This protein binds this small molecule.
Small molecule (SMILES): CC(=O)N[C@H]1[C@H](O[C@H]2[C@H](O)[C@@H](NC(C)=O)CO[C@@H]2CO)O[C@H](CO)[C@@H](O[C@@H]2O[C@H](CO)[C@@H](O)[C@H](O[C@H]3O[C@H](CO)[C@@H](O)[C@H](O)[C@@H]3O)[C@@H]2O)[C@@H]1O

Binding-site contacts:
Ligand atom C7 contacts residue SER591 of chain 1.A at 4.0 Å.
Ligand atom C8 contacts residue SER588 of chain 1.A at 3.6 Å.
Ligand atom O2 contacts residue GLU233 of chain 2.A at 2.5 Å (salt-bridge).
Ligand atom C2 contacts residue GLU233 of chain 2.A at 3.3 Å.
Ligand atom C2 contacts residue ARG311 of chain 2.A at 3.7 Å.
Ligand atom O3 contacts residue ARG311 of chain 2.A at 3.0 Å (salt-bridge).
Ligand atom O2 contacts residue ARG311 of chain 2.A at 3.4 Å (salt-bridge).
Ligand atom O4 contacts residue GLU233 of chain 2.A at 3.4 Å (salt-bridge).
Ligand atom C1 contacts residue SER591 of chain 1.A at 3.7 Å.
Ligand atom C8 contacts residue ALA592 of chain 1.A at 3.8 Å (hydrophobic).
Ligand atom C8 contacts residue TYR234 of chain 2.A at 3.8 Å (hydrophobic).
Ligand atom C2 contacts residue GLN697 of chain 1.A at 3.8 Å.
Ligand atom O2 contacts residue HIS69 of chain 2.A at 2.9 Å (h-bond).
Ligand atom O4 contacts residue ARG311 of chain 2.A at 4.1 Å.
Ligand atom C5 contacts residue GLU233 of chain 2.A at 3.9 Å.
Ligand atom N2 contacts residue GLN697 of chain 1.A at 3.6 Å.
Ligand atom C1 contacts residue ASN595 of chain 1.A at 1.4 Å.
Ligand atom C8 contacts residue SER591 of chain 1.A at 4.0 Å.
Ligand atom C1 contacts residue GLN697 of chain 1.A at 3.8 Å.
Ligand atom O3 contacts residue GLU233 of chain 2.A at 3.6 Å.
Ligand atom C3 contacts residue ARG311 of chain 2.A at 3.8 Å.
Ligand atom N2 contacts residue SER591 of chain 1.A at 3.0 Å (h-bond).
Ligand atom O5 contacts residue ASN595 of chain 1.A at 2.3 Å (h-bond).
Ligand atom O5 contacts residue HIS69 of chain 2.A at 3.5 Å.
Ligand atom N2 contacts residue ASN595 of chain 1.A at 3.0 Å (h-bond).
Ligand atom C4 contacts residue GLU233 of chain 2.A at 3.9 Å.
Ligand atom C2 contacts residue SER591 of chain 1.A at 3.8 Å.
Ligand atom C3 contacts residue ASN595 of chain 1.A at 3.8 Å.
Ligand atom C7 contacts residue GLN697 of chain 1.A at 3.4 Å.
Ligand atom C5 contacts residue ASN595 of chain 1.A at 3.6 Å.
Ligand atom C2 contacts residue ASN595 of chain 1.A at 2.5 Å.
Ligand atom C8 contacts residue GLN697 of chain 1.A at 4.0 Å.
Ligand atom O6 contacts residue GLU233 of chain 2.A at 3.3 Å.
Ligand atom C7 contacts residue ASN595 of chain 1.A at 3.8 Å.
Ligand atom C1 contacts residue ARG311 of chain 2.A at 3.9 Å.
Ligand atom C3 contacts residue ARG311 of chain 2.A at 3.8 Å.
Ligand atom C6 contacts residue GLU233 of chain 2.A at 4.1 Å.
Ligand atom C3 contacts residue GLU233 of chain 2.A at 3.8 Å.
Ligand atom C4 contacts residue ARG311 of chain 2.A at 3.7 Å.
Ligand atom O7 contacts residue GLN697 of chain 1.A at 3.4 Å (h-bond).

Sequence of chain 2.A:
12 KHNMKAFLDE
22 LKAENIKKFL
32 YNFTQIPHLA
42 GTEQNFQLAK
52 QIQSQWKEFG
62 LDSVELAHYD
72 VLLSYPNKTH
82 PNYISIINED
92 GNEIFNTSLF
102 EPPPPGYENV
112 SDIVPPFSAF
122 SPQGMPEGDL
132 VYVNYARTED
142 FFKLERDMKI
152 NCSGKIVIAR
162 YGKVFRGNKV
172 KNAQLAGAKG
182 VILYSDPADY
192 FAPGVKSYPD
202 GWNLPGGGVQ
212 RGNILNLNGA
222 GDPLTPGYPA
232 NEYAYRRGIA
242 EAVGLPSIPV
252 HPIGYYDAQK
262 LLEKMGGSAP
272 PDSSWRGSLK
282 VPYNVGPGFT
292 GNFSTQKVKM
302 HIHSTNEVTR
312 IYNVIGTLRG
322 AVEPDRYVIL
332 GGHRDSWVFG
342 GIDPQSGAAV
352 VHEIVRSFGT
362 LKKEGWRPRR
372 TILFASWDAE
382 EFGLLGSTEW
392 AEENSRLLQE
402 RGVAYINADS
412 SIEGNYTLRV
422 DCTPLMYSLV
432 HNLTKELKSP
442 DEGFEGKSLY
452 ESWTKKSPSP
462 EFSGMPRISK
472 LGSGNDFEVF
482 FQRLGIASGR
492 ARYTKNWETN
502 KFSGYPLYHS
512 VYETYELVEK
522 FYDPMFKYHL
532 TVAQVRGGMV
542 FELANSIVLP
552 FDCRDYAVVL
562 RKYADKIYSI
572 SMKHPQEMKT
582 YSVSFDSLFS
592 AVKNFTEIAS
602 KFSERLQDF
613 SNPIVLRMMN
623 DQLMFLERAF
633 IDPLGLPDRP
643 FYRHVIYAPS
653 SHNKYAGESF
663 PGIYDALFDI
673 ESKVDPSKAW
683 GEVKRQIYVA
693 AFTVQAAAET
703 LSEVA

Sequence of chain 1.A:
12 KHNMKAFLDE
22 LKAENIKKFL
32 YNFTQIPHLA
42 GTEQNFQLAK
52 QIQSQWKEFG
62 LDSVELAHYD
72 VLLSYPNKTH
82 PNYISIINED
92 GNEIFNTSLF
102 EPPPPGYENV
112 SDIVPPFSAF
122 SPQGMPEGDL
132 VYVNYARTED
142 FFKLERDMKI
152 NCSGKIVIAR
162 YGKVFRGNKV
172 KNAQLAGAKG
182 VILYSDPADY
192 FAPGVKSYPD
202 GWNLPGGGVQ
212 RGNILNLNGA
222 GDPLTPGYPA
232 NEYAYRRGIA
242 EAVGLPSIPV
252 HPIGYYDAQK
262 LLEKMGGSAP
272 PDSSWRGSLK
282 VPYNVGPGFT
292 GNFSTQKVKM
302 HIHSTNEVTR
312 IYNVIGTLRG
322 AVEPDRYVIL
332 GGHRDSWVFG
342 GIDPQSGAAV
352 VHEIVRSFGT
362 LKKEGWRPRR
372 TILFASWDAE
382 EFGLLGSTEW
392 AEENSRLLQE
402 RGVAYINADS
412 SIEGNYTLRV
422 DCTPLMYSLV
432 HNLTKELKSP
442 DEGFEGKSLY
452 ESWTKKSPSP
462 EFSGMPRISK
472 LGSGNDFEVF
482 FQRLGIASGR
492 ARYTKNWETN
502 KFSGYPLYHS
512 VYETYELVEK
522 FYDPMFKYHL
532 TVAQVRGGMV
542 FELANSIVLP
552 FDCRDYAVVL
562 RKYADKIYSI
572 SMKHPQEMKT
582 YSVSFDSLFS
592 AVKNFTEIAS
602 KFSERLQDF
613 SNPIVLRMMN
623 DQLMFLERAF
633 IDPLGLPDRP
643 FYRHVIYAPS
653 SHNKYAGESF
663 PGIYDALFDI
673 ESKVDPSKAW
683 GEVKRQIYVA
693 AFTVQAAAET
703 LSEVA